Sequence of chain 2.A:
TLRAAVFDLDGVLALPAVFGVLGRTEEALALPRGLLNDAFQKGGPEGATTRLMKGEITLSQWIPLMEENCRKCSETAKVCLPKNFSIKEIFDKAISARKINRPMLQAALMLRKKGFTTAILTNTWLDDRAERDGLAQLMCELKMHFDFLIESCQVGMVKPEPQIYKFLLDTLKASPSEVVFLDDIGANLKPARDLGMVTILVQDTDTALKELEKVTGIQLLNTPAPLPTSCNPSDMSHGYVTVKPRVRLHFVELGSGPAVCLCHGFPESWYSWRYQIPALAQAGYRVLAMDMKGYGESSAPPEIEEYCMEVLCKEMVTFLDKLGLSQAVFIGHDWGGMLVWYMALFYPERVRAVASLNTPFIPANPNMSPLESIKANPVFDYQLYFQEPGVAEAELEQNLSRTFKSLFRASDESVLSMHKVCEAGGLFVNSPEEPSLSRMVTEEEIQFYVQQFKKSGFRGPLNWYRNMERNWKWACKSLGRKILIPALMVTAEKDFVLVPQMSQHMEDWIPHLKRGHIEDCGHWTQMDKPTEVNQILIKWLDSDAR

This small molecule binds to this protein.
Small molecule (SMILES): O=C(NC1[C@@H]2CC3C[C@H]1CC(O)(C3)C2)c1cnc(N[C@H]2CCOC2)nc1C1CCCC1

Binding-site contacts:
Ligand atom C18 contacts residue THR51 of chain 2.A at 3.9 Å.
Ligand atom C10 contacts residue MET55 of chain 2.A at 4.0 Å (hydrophobic).
Ligand atom C24 contacts residue GLY46 of chain 2.A at 4.0 Å.
Ligand atom O26 contacts residue THR52 of chain 2.A at 2.6 Å (h-bond).
Ligand atom C5 contacts residue ILE187 of chain 2.A at 3.9 Å (hydrophobic).
Ligand atom C9 contacts residue PHE21 of chain 2.A at 3.9 Å (hydrophobic).
Ligand atom C18 contacts residue PHE42 of chain 2.A at 4.0 Å (hydrophobic).
Ligand atom C12 contacts residue ASP12 of chain 2.A at 3.8 Å.
Ligand atom C25 contacts residue MET55 of chain 2.A at 4.1 Å (hydrophobic).
Ligand atom C9 contacts residue PHE42 of chain 2.A at 3.7 Å (hydrophobic).
Ligand atom C22 contacts residue PRO162 of chain 2.A at 4.1 Å (hydrophobic).
Ligand atom O30 contacts residue PHE21 of chain 2.A at 3.4 Å.
Ligand atom N4 contacts residue ASP12 of chain 2.A at 4.2 Å.
Ligand atom O26 contacts residue VAL160 of chain 2.A at 3.7 Å.
Ligand atom C25 contacts residue THR52 of chain 2.A at 3.8 Å.
Ligand atom C11 contacts residue TRP127 of chain 2.A at 4.1 Å (hydrophobic).
Ligand atom C19 contacts residue GLN43 of chain 2.A at 3.9 Å.
Ligand atom C8 contacts residue MET55 of chain 2.A at 4.0 Å (hydrophobic).
Ligand atom C17 contacts residue THR51 of chain 2.A at 3.8 Å.
Ligand atom C17 contacts residue PHE42 of chain 2.A at 4.1 Å (hydrophobic).
Ligand atom N6 contacts residue ILE187 of chain 2.A at 3.8 Å.
Ligand atom C11 contacts residue ASP12 of chain 2.A at 3.8 Å.
Ligand atom C24 contacts residue THR52 of chain 2.A at 3.4 Å.
Ligand atom C11 contacts residue MET55 of chain 2.A at 4.2 Å (hydrophobic).
Ligand atom N15 contacts residue PHE42 of chain 2.A at 4.0 Å.
Ligand atom O14 contacts residue MET55 of chain 2.A at 4.1 Å.
Ligand atom C28 contacts residue ASP186 of chain 2.A at 3.6 Å.
Ligand atom C25 contacts residue THR51 of chain 2.A at 4.1 Å.
Ligand atom C10 contacts residue VAL20 of chain 2.A at 4.1 Å (hydrophobic).
Ligand atom C23 contacts residue THR52 of chain 2.A at 3.4 Å.
Ligand atom C20 contacts residue GLN43 of chain 2.A at 3.9 Å.
Ligand atom C11 contacts residue ASN125 of chain 2.A at 4.0 Å.
Ligand atom C31 contacts residue PHE21 of chain 2.A at 4.0 Å (hydrophobic).
Ligand atom C27 contacts residue ILE187 of chain 2.A at 4.0 Å (hydrophobic).
Ligand atom O14 contacts residue ASN125 of chain 2.A at 3.2 Å (h-bond).
Ligand atom C22 contacts residue LYS161 of chain 2.A at 3.6 Å.
Ligand atom N7 contacts residue PHE21 of chain 2.A at 3.8 Å.
Ligand atom C10 contacts residue TRP127 of chain 2.A at 3.9 Å (hydrophobic).
Ligand atom C1 contacts residue ILE187 of chain 2.A at 4.0 Å (hydrophobic).
Ligand atom C18 contacts residue GLN43 of chain 2.A at 4.0 Å.